A protein and the small-molecule ligand that binds it are described below.
Small molecule (SMILES): CC(=O)N[C@@H]1[C@@H](O)[C@H](O)[C@@H](CO)O[C@H]1O

Binding-site contacts:
Ligand atom C4 contacts residue ASN324 of chain 1.C at 4.2 Å.
Ligand atom N2 contacts residue LYS320 of chain 1.C at 4.4 Å.
Ligand atom C2 contacts residue ASN324 of chain 1.C at 2.5 Å.
Ligand atom C8 contacts residue GLY323 of chain 1.C at 3.8 Å.
Ligand atom O7 contacts residue ASN324 of chain 1.C at 2.9 Å (h-bond).
Ligand atom C8 contacts residue PHE322 of chain 1.C at 3.2 Å (hydrophobic).
Ligand atom C8 contacts residue ASN324 of chain 1.C at 3.8 Å.
Ligand atom C7 contacts residue PHE322 of chain 1.C at 4.2 Å (hydrophobic).
Ligand atom C3 contacts residue ASN324 of chain 1.C at 3.8 Å.
Ligand atom C7 contacts residue ASN324 of chain 1.C at 3.1 Å.
Ligand atom O5 contacts residue ASN324 of chain 1.C at 2.4 Å (h-bond).
Ligand atom C1 contacts residue ASN324 of chain 1.C at 1.4 Å.
Ligand atom C5 contacts residue ASN324 of chain 1.C at 3.7 Å.
Ligand atom N2 contacts residue ASN324 of chain 1.C at 2.9 Å (h-bond).

Sequence of chain 1.C:
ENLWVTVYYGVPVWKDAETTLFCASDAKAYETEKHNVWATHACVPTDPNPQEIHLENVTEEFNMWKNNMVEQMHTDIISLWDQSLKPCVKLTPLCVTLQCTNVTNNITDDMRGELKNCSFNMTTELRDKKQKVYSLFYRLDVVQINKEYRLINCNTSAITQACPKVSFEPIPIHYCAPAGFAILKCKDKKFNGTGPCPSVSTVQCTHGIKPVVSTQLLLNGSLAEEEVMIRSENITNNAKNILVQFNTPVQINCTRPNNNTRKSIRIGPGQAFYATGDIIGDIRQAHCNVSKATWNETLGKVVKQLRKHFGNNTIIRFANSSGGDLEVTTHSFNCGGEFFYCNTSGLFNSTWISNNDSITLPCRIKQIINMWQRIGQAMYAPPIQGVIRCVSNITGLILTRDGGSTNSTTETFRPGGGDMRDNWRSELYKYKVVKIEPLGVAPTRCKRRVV